Sequence of chain 1.B:
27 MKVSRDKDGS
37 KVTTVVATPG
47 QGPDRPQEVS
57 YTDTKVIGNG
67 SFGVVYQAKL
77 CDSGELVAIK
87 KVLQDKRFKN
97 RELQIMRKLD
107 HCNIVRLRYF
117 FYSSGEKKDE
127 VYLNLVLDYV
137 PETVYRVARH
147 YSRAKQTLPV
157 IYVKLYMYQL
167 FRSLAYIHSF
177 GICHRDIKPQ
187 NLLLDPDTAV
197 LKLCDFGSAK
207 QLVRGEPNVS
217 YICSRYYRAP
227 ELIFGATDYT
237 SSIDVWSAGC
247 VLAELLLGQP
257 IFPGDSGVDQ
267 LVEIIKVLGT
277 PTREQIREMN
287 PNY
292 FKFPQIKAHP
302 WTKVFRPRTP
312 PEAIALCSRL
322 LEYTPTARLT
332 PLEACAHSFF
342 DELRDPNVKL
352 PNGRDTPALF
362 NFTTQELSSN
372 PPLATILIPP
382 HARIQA

A protein and the small-molecule ligand that binds it are described below.
Small molecule (SMILES): Nc1ncnc2c1ncn2[C@@H]1O[C@H](CO[P](=O)(O)O[P](=O)(O)NP(=O)(O)O)[C@@H](O)[C@H]1O

Sequence of chain 1.A:
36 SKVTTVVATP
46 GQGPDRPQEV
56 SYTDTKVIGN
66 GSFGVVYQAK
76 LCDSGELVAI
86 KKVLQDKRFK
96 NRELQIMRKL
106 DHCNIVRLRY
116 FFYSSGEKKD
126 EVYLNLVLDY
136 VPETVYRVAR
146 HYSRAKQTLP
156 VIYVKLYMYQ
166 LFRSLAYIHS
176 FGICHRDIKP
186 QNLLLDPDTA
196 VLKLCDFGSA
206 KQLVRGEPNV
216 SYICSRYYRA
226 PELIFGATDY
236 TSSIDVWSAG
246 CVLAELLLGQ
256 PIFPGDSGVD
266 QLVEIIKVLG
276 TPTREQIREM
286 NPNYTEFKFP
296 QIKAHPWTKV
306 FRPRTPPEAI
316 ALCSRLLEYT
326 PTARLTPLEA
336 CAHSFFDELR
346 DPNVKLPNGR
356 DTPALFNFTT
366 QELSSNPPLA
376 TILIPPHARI

Binding-site contacts:
Ligand atom O2' contacts residue THR139 of chain 1.A at 3.8 Å.
Ligand atom C6 contacts residue LEU189 of chain 1.A at 3.6 Å (hydrophobic).
Ligand atom O1B contacts residue LYS86 of chain 1.A at 3.0 Å (salt-bridge).
Ligand atom C6 contacts residue ASP134 of chain 1.A at 3.7 Å.
Ligand atom O2B contacts residue GLY66 of chain 1.A at 3.2 Å.
Ligand atom O1A contacts residue LYS86 of chain 1.A at 3.0 Å (salt-bridge).
Ligand atom N6 contacts residue ALA84 of chain 1.A at 3.4 Å.
Ligand atom O1B contacts residue PHE68 of chain 1.A at 3.4 Å.
Ligand atom N1 contacts residue ALA84 of chain 1.A at 3.6 Å.
Ligand atom PG contacts residue ASP201 of chain 1.A at 3.1 Å.
Ligand atom O5' contacts residue VAL71 of chain 1.A at 3.6 Å.
Ligand atom O2B contacts residue GLY69 of chain 1.A at 3.6 Å.
Ligand atom PA contacts residue MG1 of chain 1.D at 3.6 Å.
Ligand atom O1B contacts residue ASP201 of chain 1.A at 3.1 Å (salt-bridge).
Ligand atom O2A contacts residue ASN187 of chain 1.A at 3.5 Å (h-bond).
Ligand atom N1 contacts residue ASP134 of chain 1.A at 3.7 Å.
Ligand atom N6 contacts residue ASP134 of chain 1.A at 2.8 Å (salt-bridge).
Ligand atom O1G contacts residue MG1 of chain 1.D at 2.1 Å.
Ligand atom O1G contacts residue ASP182 of chain 1.A at 3.7 Å.
Ligand atom O1G contacts residue ASP201 of chain 1.A at 2.6 Å (salt-bridge).
Ligand atom N6 contacts residue LEU133 of chain 1.A at 3.7 Å.
Ligand atom N1 contacts residue TYR135 of chain 1.A at 3.7 Å.
Ligand atom N1 contacts residue VAL136 of chain 1.A at 3.1 Å (h-bond).
Ligand atom O3' contacts residue GLN186 of chain 1.A at 2.9 Å (h-bond).
Ligand atom O3G contacts residue ASP265 of chain 1.B at 3.5 Å (salt-bridge).
Ligand atom N6 contacts residue VAL111 of chain 1.A at 3.6 Å.
Ligand atom O2A contacts residue ASP201 of chain 1.A at 3.1 Å.
Ligand atom C2 contacts residue VAL136 of chain 1.A at 3.1 Å (hydrophobic).
Ligand atom PA contacts residue LYS86 of chain 1.A at 3.8 Å.
Ligand atom C6 contacts residue ALA84 of chain 1.A at 3.4 Å (hydrophobic).
Ligand atom O2G contacts residue PHE68 of chain 1.A at 3.5 Å.
Ligand atom O2A contacts residue MG1 of chain 1.D at 2.1 Å.
Ligand atom N3 contacts residue ILE63 of chain 1.A at 3.7 Å.
Ligand atom O1G contacts residue LYS184 of chain 1.A at 3.6 Å.
Ligand atom N3B contacts residue MG1 of chain 1.D at 3.4 Å.
Ligand atom C5 contacts residue LEU189 of chain 1.A at 3.7 Å (hydrophobic).
Ligand atom PG contacts residue MG1 of chain 1.D at 3.2 Å.
Ligand atom O2G contacts residue ASP201 of chain 1.A at 2.6 Å (salt-bridge).
Ligand atom O3A contacts residue LYS86 of chain 1.A at 3.3 Å (salt-bridge).
Ligand atom O1A contacts residue ASP201 of chain 1.A at 3.5 Å.